The protein below binds the small molecule below.
Small molecule (SMILES): CCNC(=O)N1CCN(C(C)=O)CC1

Binding-site contacts:
Ligand atom C4 contacts residue TYR50 of chain 1.A at 4.2 Å (hydrophobic).
Ligand atom O1 contacts residue TYR92 of chain 1.A at 4.5 Å.
Ligand atom C8 contacts residue VAL42 of chain 1.A at 4.0 Å (hydrophobic).
Ligand atom N contacts residue ASP46 of chain 1.A at 4.3 Å.
Ligand atom N1 contacts residue PHE99 of chain 1.A at 3.8 Å.
Ligand atom C2 contacts residue ASP46 of chain 1.A at 4.2 Å.
Ligand atom O1 contacts residue CYS89 of chain 1.A at 4.3 Å.
Ligand atom N1 contacts residue ALA47 of chain 1.A at 4.4 Å.
Ligand atom C8 contacts residue PRO37 of chain 1.A at 3.7 Å (hydrophobic).
Ligand atom C8 contacts residue PHE38 of chain 1.A at 4.5 Å (hydrophobic).
Ligand atom N2 contacts residue ASN93 of chain 1.A at 4.4 Å.
Ligand atom C7 contacts residue TYR50 of chain 1.A at 4.3 Å (hydrophobic).
Ligand atom C7 contacts residue VAL42 of chain 1.A at 4.0 Å (hydrophobic).
Ligand atom C3 contacts residue TYR92 of chain 1.A at 4.0 Å (hydrophobic).
Ligand atom C5 contacts residue VAL42 of chain 1.A at 4.4 Å (hydrophobic).
Ligand atom C3 contacts residue PHE99 of chain 1.A at 4.1 Å (hydrophobic).
Ligand atom C2 contacts residue PHE99 of chain 1.A at 3.6 Å (hydrophobic).
Ligand atom O contacts residue ASP46 of chain 1.A at 3.9 Å.
Ligand atom C contacts residue PHE99 of chain 1.A at 3.7 Å (hydrophobic).
Ligand atom C6 contacts residue ASP46 of chain 1.A at 4.3 Å.
Ligand atom C1 contacts residue PHE99 of chain 1.A at 4.0 Å (hydrophobic).
Ligand atom O1 contacts residue ASN93 of chain 1.A at 3.0 Å (h-bond).
Ligand atom C4 contacts residue TYR92 of chain 1.A at 3.8 Å (hydrophobic).
Ligand atom N contacts residue PHE99 of chain 1.A at 3.2 Å.
Ligand atom C3 contacts residue ALA47 of chain 1.A at 4.4 Å (hydrophobic).
Ligand atom C4 contacts residue ALA47 of chain 1.A at 4.5 Å (hydrophobic).
Ligand atom N2 contacts residue VAL42 of chain 1.A at 4.2 Å.
Ligand atom O1 contacts residue TYR50 of chain 1.A at 3.8 Å.
Ligand atom N2 contacts residue PHE99 of chain 1.A at 4.5 Å.
Ligand atom C5 contacts residue PHE99 of chain 1.A at 4.0 Å (hydrophobic).
Ligand atom C3 contacts residue ASN93 of chain 1.A at 3.7 Å.
Ligand atom C1 contacts residue ASP46 of chain 1.A at 3.2 Å.
Ligand atom C4 contacts residue ASN93 of chain 1.A at 3.9 Å.
Ligand atom C6 contacts residue PHE99 of chain 1.A at 4.4 Å (hydrophobic).
Ligand atom C6 contacts residue VAL42 of chain 1.A at 4.4 Å (hydrophobic).
Ligand atom O contacts residue PHE99 of chain 1.A at 3.9 Å.
Ligand atom C7 contacts residue ASN93 of chain 1.A at 3.8 Å.
Ligand atom C contacts residue ASP46 of chain 1.A at 3.4 Å.

Sequence of chain 1.A:
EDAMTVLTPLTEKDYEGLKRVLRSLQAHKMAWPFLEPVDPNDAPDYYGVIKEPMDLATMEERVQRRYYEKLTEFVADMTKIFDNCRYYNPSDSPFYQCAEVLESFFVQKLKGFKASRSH